This protein binds this small molecule.
Small molecule (SMILES): CC(=O)N[C@@H]1[C@@H](O)[C@H](O)[C@@H](CO)O[C@H]1O

Binding-site contacts:
Ligand atom O5 contacts residue ASN617 of chain 1.A at 2.3 Å (h-bond).
Ligand atom C7 contacts residue LEU614 of chain 1.A at 4.2 Å (hydrophobic).
Ligand atom O7 contacts residue ASN617 of chain 1.A at 4.1 Å.
Ligand atom N2 contacts residue LEU614 of chain 1.A at 4.2 Å.
Ligand atom C5 contacts residue ASN617 of chain 1.A at 3.6 Å.
Ligand atom C1 contacts residue ASN617 of chain 1.A at 1.4 Å.
Ligand atom C1 contacts residue THR613 of chain 1.A at 4.1 Å.
Ligand atom N2 contacts residue THR613 of chain 1.A at 3.3 Å (h-bond).
Ligand atom C8 contacts residue THR613 of chain 1.A at 3.2 Å.
Ligand atom C2 contacts residue ASN617 of chain 1.A at 2.4 Å.
Ligand atom C8 contacts residue LEU614 of chain 1.A at 3.6 Å (hydrophobic).
Ligand atom C8 contacts residue PRO611 of chain 1.A at 3.8 Å (hydrophobic).
Ligand atom C3 contacts residue ASN617 of chain 1.A at 3.7 Å.
Ligand atom C7 contacts residue THR613 of chain 1.A at 3.8 Å.
Ligand atom N2 contacts residue ASN617 of chain 1.A at 2.9 Å (h-bond).
Ligand atom C7 contacts residue ASN617 of chain 1.A at 3.8 Å.
Ligand atom C4 contacts residue ASN617 of chain 1.A at 4.2 Å.

Sequence of chain 1.A:
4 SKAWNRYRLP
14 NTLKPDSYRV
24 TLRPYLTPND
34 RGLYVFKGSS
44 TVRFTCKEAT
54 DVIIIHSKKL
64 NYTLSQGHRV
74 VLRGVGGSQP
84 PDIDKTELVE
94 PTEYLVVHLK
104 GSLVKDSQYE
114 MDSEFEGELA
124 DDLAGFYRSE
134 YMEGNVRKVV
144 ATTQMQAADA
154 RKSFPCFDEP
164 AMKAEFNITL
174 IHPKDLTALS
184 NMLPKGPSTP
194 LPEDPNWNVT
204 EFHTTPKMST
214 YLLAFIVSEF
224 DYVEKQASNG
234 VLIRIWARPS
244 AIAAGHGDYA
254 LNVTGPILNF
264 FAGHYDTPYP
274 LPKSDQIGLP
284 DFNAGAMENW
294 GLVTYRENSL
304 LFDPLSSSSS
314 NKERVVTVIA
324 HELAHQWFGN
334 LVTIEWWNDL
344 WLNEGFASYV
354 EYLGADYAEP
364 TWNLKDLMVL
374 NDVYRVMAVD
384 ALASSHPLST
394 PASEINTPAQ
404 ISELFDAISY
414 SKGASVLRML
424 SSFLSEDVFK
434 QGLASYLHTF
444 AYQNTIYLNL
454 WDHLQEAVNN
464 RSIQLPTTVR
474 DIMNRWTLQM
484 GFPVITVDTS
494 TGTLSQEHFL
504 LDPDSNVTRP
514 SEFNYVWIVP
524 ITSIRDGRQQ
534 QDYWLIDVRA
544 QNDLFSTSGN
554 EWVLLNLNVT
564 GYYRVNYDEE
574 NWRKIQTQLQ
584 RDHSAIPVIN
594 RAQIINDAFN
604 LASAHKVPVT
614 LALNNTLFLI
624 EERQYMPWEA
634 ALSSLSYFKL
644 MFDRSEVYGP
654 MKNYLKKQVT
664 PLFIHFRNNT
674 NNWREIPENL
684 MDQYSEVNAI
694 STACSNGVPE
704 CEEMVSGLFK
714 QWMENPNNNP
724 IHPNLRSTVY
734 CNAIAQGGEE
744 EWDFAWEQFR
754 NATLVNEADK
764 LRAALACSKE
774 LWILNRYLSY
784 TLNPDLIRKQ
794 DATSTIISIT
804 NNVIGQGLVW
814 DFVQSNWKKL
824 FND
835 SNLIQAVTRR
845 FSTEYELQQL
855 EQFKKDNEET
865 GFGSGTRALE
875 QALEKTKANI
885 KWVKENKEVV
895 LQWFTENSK